This protein binds this small molecule.
Small molecule (SMILES): NS(=O)(=O)c1ccc(C(=O)NCCN2CC(=O)O[Cu]OC(=O)C2)cc1

Binding-site contacts:
Ligand atom O1 contacts residue HIS243 of chain 1.B at 3.8 Å.
Ligand atom C12 contacts residue GLU102 of chain 1.B at 3.5 Å.
Ligand atom N1 contacts residue GLY98 of chain 1.B at 3.2 Å.
Ligand atom S contacts residue GLY98 of chain 1.B at 4.2 Å.
Ligand atom OXC contacts residue LYS113 of chain 1.B at 3.7 Å.
Ligand atom N11 contacts residue HIS103 of chain 1.B at 4.5 Å.
Ligand atom OXC contacts residue HIS103 of chain 1.B at 4.0 Å.
Ligand atom N1 contacts residue ASN245 of chain 1.B at 3.3 Å (h-bond).
Ligand atom S contacts residue ASN245 of chain 1.B at 3.8 Å.
Ligand atom S contacts residue HIS243 of chain 1.B at 4.0 Å.
Ligand atom S contacts residue SER99 of chain 1.B at 4.0 Å.
Ligand atom O2 contacts residue HIS243 of chain 1.B at 3.5 Å.
Ligand atom O2 contacts residue GLY98 of chain 1.B at 4.0 Å.
Ligand atom OXB contacts residue HIS103 of chain 1.B at 2.5 Å (h-bond).
Ligand atom C13 contacts residue GLU102 of chain 1.B at 3.3 Å.
Ligand atom S contacts residue HIS103 of chain 1.B at 4.5 Å.
Ligand atom N1 contacts residue HIS103 of chain 1.B at 3.2 Å.
Ligand atom CU contacts residue HIS103 of chain 1.B at 2.4 Å.
Ligand atom C5 contacts residue SER99 of chain 1.B at 4.2 Å.
Ligand atom N1 contacts residue GLY104 of chain 1.B at 4.0 Å.
Ligand atom O1 contacts residue ASN245 of chain 1.B at 3.1 Å (h-bond).
Ligand atom O2 contacts residue SER99 of chain 1.B at 2.9 Å (h-bond).
Ligand atom C13 contacts residue HIS103 of chain 1.B at 3.6 Å.
Ligand atom OXA contacts residue HIS103 of chain 1.B at 4.3 Å.
Ligand atom C12 contacts residue HIS103 of chain 1.B at 4.4 Å.
Ligand atom C15 contacts residue LYS113 of chain 1.B at 4.3 Å.
Ligand atom C4 contacts residue HIS103 of chain 1.B at 4.2 Å.
Ligand atom CU contacts residue GLU102 of chain 1.B at 3.5 Å.
Ligand atom OXB contacts residue GLU102 of chain 1.B at 3.2 Å (salt-bridge).
Ligand atom N8 contacts residue HIS103 of chain 1.B at 4.4 Å.
Ligand atom OXA contacts residue GLU102 of chain 1.B at 3.8 Å.
Ligand atom N11 contacts residue GLU102 of chain 1.B at 4.4 Å.
Ligand atom N1 contacts residue SER99 of chain 1.B at 3.8 Å.
Ligand atom C3 contacts residue HIS103 of chain 1.B at 3.7 Å.
Ligand atom OXD contacts residue LYS113 of chain 1.B at 4.2 Å.
Ligand atom C7 contacts residue HIS103 of chain 1.B at 4.5 Å.
Ligand atom C2 contacts residue HIS103 of chain 1.B at 3.6 Å.
Ligand atom N1 contacts residue HIS243 of chain 1.B at 4.5 Å.
Ligand atom C1 contacts residue HIS103 of chain 1.B at 4.1 Å.
Ligand atom C14 contacts residue GLU102 of chain 1.B at 4.3 Å.

Sequence of chain 1.B:
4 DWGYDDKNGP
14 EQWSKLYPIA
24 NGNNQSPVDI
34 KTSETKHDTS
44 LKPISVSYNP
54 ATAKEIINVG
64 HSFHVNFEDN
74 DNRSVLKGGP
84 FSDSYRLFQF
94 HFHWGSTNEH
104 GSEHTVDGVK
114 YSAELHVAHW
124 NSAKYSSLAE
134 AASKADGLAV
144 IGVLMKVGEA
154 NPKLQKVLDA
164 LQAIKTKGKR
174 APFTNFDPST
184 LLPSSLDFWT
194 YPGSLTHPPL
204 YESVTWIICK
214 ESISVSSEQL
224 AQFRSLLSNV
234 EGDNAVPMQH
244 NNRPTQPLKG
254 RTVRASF